Binding-site contacts:
Ligand atom N2 contacts residue MET84 of chain 1.B at 2.9 Å (h-bond).
Ligand atom C15 contacts residue ASP147 of chain 1.B at 3.5 Å.
Ligand atom C27 contacts residue ASP147 of chain 1.B at 3.7 Å.
Ligand atom C20 contacts residue ASP147 of chain 1.B at 3.5 Å.
Ligand atom N3 contacts residue ASP147 of chain 1.B at 3.1 Å (salt-bridge).
Ligand atom O1 contacts residue ASP147 of chain 1.B at 2.9 Å (salt-bridge).
Ligand atom O1 contacts residue ALA146 of chain 1.B at 3.5 Å.
Ligand atom C2 contacts residue GLU82 of chain 1.B at 3.3 Å.
Ligand atom C11 contacts residue GLU53 of chain 1.B at 3.6 Å.
Ligand atom N4 contacts residue GLU53 of chain 1.B at 3.0 Å (salt-bridge).
Ligand atom N3 contacts residue GLU53 of chain 1.B at 2.9 Å (salt-bridge).
Ligand atom C9 contacts residue PHE148 of chain 1.B at 3.3 Å (hydrophobic).
Ligand atom C26 contacts residue GLU53 of chain 1.B at 3.4 Å.
Ligand atom C10 contacts residue PHE148 of chain 1.B at 3.5 Å (hydrophobic).
Ligand atom C18 contacts residue TYR125 of chain 1.B at 3.3 Å (hydrophobic).
Ligand atom C24 contacts residue THR81 of chain 1.B at 3.7 Å.
Ligand atom F1 contacts residue LEU65 of chain 1.B at 3.6 Å.
Ligand atom F2 contacts residue LEU65 of chain 1.B at 3.4 Å.
Ligand atom C22 contacts residue THR81 of chain 1.B at 3.6 Å.
Ligand atom C5 contacts residue GLU53 of chain 1.B at 2.9 Å.
Ligand atom C3 contacts residue ALA36 of chain 1.B at 3.4 Å (hydrophobic).
Ligand atom C23 contacts residue GLU53 of chain 1.B at 3.0 Å.
Ligand atom O2 contacts residue GLU53 of chain 1.B at 3.5 Å.
Ligand atom C14 contacts residue ASP147 of chain 1.B at 3.2 Å.
Ligand atom F2 contacts residue LEU60 of chain 1.B at 3.4 Å.
Ligand atom C2 contacts residue MET84 of chain 1.B at 3.6 Å (hydrophobic).
Ligand atom N4 contacts residue ASP147 of chain 1.B at 3.1 Å (salt-bridge).
Ligand atom O1 contacts residue VAL66 of chain 1.B at 3.5 Å.
Ligand atom N2 contacts residue TYR83 of chain 1.B at 3.2 Å.
Ligand atom N1 contacts residue MET84 of chain 1.B at 3.0 Å (h-bond).
Ligand atom C19 contacts residue ASP147 of chain 1.B at 3.6 Å.
Ligand atom C1 contacts residue MET84 of chain 1.B at 3.7 Å (hydrophobic).
Ligand atom C1 contacts residue TYR83 of chain 1.B at 3.3 Å (hydrophobic).
Ligand atom C25 contacts residue THR81 of chain 1.B at 3.6 Å.
Ligand atom C2 contacts residue ALA36 of chain 1.B at 3.6 Å (hydrophobic).
Ligand atom C7 contacts residue ALA36 of chain 1.B at 3.4 Å (hydrophobic).
Ligand atom C19 contacts residue TYR125 of chain 1.B at 3.3 Å (hydrophobic).
Ligand atom C7 contacts residue THR81 of chain 1.B at 3.3 Å.
Ligand atom C14 contacts residue GLU53 of chain 1.B at 3.6 Å.
Ligand atom N1 contacts residue TYR83 of chain 1.B at 3.7 Å.

Sequence of chain 1.B:
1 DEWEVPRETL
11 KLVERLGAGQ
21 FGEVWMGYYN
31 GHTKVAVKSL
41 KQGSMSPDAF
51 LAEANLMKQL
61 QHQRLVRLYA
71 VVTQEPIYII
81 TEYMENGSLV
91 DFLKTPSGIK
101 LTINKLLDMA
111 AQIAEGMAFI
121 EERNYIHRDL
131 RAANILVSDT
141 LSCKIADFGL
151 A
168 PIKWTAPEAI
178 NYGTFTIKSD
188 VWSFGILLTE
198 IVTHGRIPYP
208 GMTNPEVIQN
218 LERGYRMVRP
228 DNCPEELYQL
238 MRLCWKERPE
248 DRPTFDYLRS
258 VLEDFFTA

The protein below binds the small molecule below.
Small molecule (SMILES): CCN(CC)CC(=O)Nc1ccc(C(F)(F)F)cc1NC(=O)c1ccc(C)c(-c2ccc3nc(NC)ncc3c2)c1